Binding-site contacts:
Ligand atom O5 contacts residue PRO403 of chain 1.I at 3.7 Å.
Ligand atom O6 contacts residue NAG2 of chain 1.QA at 3.9 Å.
Ligand atom C5 contacts residue TYR417 of chain 1.I at 4.1 Å (hydrophobic).
Ligand atom O7 contacts residue ASN406 of chain 1.I at 3.9 Å.
Ligand atom C3 contacts residue TYR417 of chain 1.I at 3.7 Å (hydrophobic).
Ligand atom C3 contacts residue ASN406 of chain 1.I at 3.7 Å.
Ligand atom C4 contacts residue ASN406 of chain 1.I at 4.1 Å.
Ligand atom O6 contacts residue PRO403 of chain 1.I at 3.7 Å.
Ligand atom O5 contacts residue ASN406 of chain 1.I at 2.3 Å (h-bond).
Ligand atom C1 contacts residue ASN406 of chain 1.I at 1.4 Å.
Ligand atom C8 contacts residue ASN406 of chain 1.I at 3.5 Å.
Ligand atom N2 contacts residue ASN406 of chain 1.I at 2.8 Å (h-bond).
Ligand atom C1 contacts residue TYR417 of chain 1.I at 3.6 Å (hydrophobic).
Ligand atom O5 contacts residue TYR417 of chain 1.I at 4.2 Å.
Ligand atom C5 contacts residue ASN406 of chain 1.I at 3.7 Å.
Ligand atom C7 contacts residue ASN406 of chain 1.I at 3.6 Å.
Ligand atom C2 contacts residue TYR417 of chain 1.I at 4.2 Å (hydrophobic).
Ligand atom C6 contacts residue PRO403 of chain 1.I at 3.8 Å (hydrophobic).
Ligand atom C1 contacts residue PRO403 of chain 1.I at 3.8 Å (hydrophobic).
Ligand atom N2 contacts residue TYR417 of chain 1.I at 4.0 Å.
Ligand atom C5 contacts residue PRO403 of chain 1.I at 4.4 Å (hydrophobic).
Ligand atom C2 contacts residue ASN406 of chain 1.I at 2.4 Å.
Ligand atom C8 contacts residue SER407 of chain 1.I at 4.4 Å.

Sequence of chain 1.I:
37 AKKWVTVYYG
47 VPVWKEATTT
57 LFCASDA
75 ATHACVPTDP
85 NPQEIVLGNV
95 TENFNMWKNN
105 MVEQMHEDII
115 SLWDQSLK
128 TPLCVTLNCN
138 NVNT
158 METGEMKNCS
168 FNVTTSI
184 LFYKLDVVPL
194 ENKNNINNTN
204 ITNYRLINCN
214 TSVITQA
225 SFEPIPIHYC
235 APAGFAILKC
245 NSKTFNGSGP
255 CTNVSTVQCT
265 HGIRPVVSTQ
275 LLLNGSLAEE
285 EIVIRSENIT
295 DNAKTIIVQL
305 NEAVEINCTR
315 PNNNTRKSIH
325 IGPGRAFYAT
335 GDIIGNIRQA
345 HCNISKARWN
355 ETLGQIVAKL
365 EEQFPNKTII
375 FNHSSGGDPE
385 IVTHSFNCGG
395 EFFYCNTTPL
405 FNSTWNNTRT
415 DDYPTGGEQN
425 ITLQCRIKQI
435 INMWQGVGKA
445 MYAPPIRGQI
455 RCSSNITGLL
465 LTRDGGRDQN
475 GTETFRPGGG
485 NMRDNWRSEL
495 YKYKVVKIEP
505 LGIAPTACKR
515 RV

This small molecule binds to this protein.
Small molecule (SMILES): CC(=O)N[C@@H]1[C@@H](O)[C@H](O)[C@@H](CO)O[C@H]1O